Sequence of chain 1.D:
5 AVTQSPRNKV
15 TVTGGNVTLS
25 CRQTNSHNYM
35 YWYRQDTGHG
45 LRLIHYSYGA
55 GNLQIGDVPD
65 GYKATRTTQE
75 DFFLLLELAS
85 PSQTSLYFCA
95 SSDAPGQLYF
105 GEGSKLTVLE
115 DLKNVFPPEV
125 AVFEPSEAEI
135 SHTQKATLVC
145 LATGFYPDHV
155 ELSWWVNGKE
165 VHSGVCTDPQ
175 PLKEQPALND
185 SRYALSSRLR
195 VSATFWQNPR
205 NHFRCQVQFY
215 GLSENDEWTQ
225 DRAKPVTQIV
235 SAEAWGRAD

Sequence of chain 1.C:
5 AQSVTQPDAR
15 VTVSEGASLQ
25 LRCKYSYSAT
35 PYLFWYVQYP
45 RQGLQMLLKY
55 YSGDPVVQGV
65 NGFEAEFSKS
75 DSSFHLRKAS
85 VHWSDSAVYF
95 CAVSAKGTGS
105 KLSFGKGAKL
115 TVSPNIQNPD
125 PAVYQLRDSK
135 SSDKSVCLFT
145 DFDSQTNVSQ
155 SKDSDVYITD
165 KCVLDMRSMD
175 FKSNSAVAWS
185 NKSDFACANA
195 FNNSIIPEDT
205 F

A small-molecule ligand and the protein it binds are described below.
Small molecule (SMILES): CSCC[C@H](NC(=O)[C@@H]1CCCN1C(=O)[C@@H](NC(=O)[C@H](CC(=O)O)NC(=O)[C@H](CO)NC(=O)[C@H](CC(C)C)NC(=O)[C@@H](N)CCC(N)=O)C(C)C)C(=O)N[C@@H](CC(=O)O)C(=O)N[C@@H](CC(C)C)C(=O)O

Binding-site contacts:
Ligand atom OXT contacts residue THR144 of chain 1.A at 2.5 Å (h-bond).
Ligand atom O contacts residue TRP74 of chain 1.A at 2.8 Å (h-bond).
Ligand atom CG1 contacts residue TRP74 of chain 1.A at 3.3 Å (hydrophobic).
Ligand atom N contacts residue TYR160 of chain 1.A at 3.1 Å.
Ligand atom CE contacts residue ALA153 of chain 1.A at 3.3 Å (hydrophobic).
Ligand atom OD2 contacts residue GLY101 of chain 1.C at 2.7 Å (h-bond).
Ligand atom OD1 contacts residue TYR52 of chain 1.D at 2.6 Å (h-bond).
Ligand atom OD2 contacts residue TYR52 of chain 1.D at 3.4 Å.
Ligand atom C contacts residue TYR160 of chain 1.A at 3.0 Å (hydrophobic).
Ligand atom OE1 contacts residue ARG63 of chain 1.A at 2.8 Å (salt-bridge).
Ligand atom CA contacts residue THR144 of chain 1.A at 3.2 Å.
Ligand atom OD1 contacts residue ASN78 of chain 1.A at 3.1 Å (h-bond).
Ligand atom CB contacts residue GLU164 of chain 1.A at 3.0 Å.
Ligand atom OD2 contacts residue ASN32 of chain 1.D at 2.7 Å (h-bond).
Ligand atom CG contacts residue ASN32 of chain 1.D at 3.2 Å.
Ligand atom N contacts residue ASN78 of chain 1.A at 2.7 Å (h-bond).
Ligand atom OD1 contacts residue TRP74 of chain 1.A at 3.2 Å (h-bond).
Ligand atom CD1 contacts residue ASN78 of chain 1.A at 3.4 Å.
Ligand atom O contacts residue TRP148 of chain 1.A at 3.0 Å.
Ligand atom O contacts residue LYS147 of chain 1.A at 3.0 Å (salt-bridge).
Ligand atom OD1 contacts residue GLY101 of chain 1.C at 3.3 Å (h-bond).
Ligand atom CG contacts residue GLU164 of chain 1.A at 2.9 Å.
Ligand atom OD2 contacts residue TYR156 of chain 1.A at 3.3 Å (h-bond).
Ligand atom CD1 contacts residue VAL67 of chain 1.A at 3.2 Å (hydrophobic).
Ligand atom O contacts residue LYS100 of chain 1.C at 2.8 Å (salt-bridge).
Ligand atom OG contacts residue ARG98 of chain 1.A at 3.0 Å (salt-bridge).
Ligand atom CB contacts residue ASN78 of chain 1.A at 3.2 Å.
Ligand atom OD2 contacts residue LYS100 of chain 1.C at 3.3 Å.
Ligand atom CG2 contacts residue GLN71 of chain 1.A at 3.3 Å.
Ligand atom CB contacts residue THR144 of chain 1.A at 3.4 Å.
Ligand atom OD2 contacts residue TYR36 of chain 1.C at 3.0 Å (h-bond).
Ligand atom CG contacts residue GLY101 of chain 1.C at 3.3 Å.
Ligand atom CB contacts residue ARG63 of chain 1.A at 3.2 Å.
Ligand atom N contacts residue TRP168 of chain 1.A at 3.2 Å.
Ligand atom OXT contacts residue TYR85 of chain 1.A at 2.8 Å (h-bond).
Ligand atom CG contacts residue ASN78 of chain 1.A at 3.1 Å.
Ligand atom O contacts residue TYR156 of chain 1.A at 2.8 Å (h-bond).
Ligand atom C contacts residue THR144 of chain 1.A at 3.2 Å.
Ligand atom O contacts residue TYR85 of chain 1.A at 3.3 Å (h-bond).
Ligand atom O contacts residue TRP148 of chain 1.A at 2.7 Å (h-bond).

Sequence of chain 1.A:
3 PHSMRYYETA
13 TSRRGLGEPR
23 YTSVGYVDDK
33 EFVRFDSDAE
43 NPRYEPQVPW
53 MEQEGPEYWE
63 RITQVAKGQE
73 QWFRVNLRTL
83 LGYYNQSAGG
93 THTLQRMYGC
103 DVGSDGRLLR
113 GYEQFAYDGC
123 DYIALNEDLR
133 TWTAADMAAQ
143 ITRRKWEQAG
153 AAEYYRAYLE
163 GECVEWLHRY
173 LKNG